This protein binds this small molecule.
Small molecule (SMILES): NS(=O)(=O)NCCSc1nonc1/C(=N/O)Nc1ccc(F)c(Br)c1

Binding-site contacts:
Ligand atom N01 contacts residue HEM1 of chain 1.H at 3.8 Å.
Ligand atom O04 contacts residue ALA266 of chain 1.B at 3.2 Å (h-bond).
Ligand atom C21 contacts residue VAL132 of chain 1.B at 3.6 Å (hydrophobic).
Ligand atom N03 contacts residue HEM1 of chain 1.H at 2.7 Å (h-bond).
Ligand atom C20 contacts residue SER169 of chain 1.B at 3.4 Å.
Ligand atom O16 contacts residue LEU376 of chain 1.B at 3.3 Å.
Ligand atom O04 contacts residue HEM1 of chain 1.H at 1.8 Å.
Ligand atom O15 contacts residue ILE356 of chain 1.B at 3.5 Å.
Ligand atom N01 contacts residue ALA266 of chain 1.B at 3.0 Å (h-bond).
Ligand atom S10 contacts residue HEM1 of chain 1.H at 3.4 Å.
Ligand atom C18 contacts residue PHE165 of chain 1.B at 3.6 Å (hydrophobic).
Ligand atom N03 contacts residue ALA266 of chain 1.B at 3.5 Å (h-bond).
Ligand atom C19 contacts residue PHE165 of chain 1.B at 3.2 Å (hydrophobic).
Ligand atom C02 contacts residue SER265 of chain 1.B at 3.7 Å.
Ligand atom C02 contacts residue ALA266 of chain 1.B at 3.4 Å (hydrophobic).
Ligand atom C21 contacts residue PHE165 of chain 1.B at 3.5 Å (hydrophobic).
Ligand atom F25 contacts residue VAL132 of chain 1.B at 2.9 Å.
Ligand atom O07 contacts residue PHE228 of chain 1.B at 3.7 Å.
Ligand atom F25 contacts residue PHE166 of chain 1.B at 3.2 Å.
Ligand atom C20 contacts residue VAL132 of chain 1.B at 3.9 Å (hydrophobic).
Ligand atom N08 contacts residue GLY264 of chain 1.B at 3.9 Å.
Ligand atom C19 contacts residue SER169 of chain 1.B at 3.6 Å.
Ligand atom C20 contacts residue PHE165 of chain 1.B at 3.2 Å (hydrophobic).
Ligand atom C18 contacts residue ALA266 of chain 1.B at 3.6 Å (hydrophobic).
Ligand atom F25 contacts residue CYS131 of chain 1.B at 3.5 Å.
Ligand atom C09 contacts residue GLY264 of chain 1.B at 3.8 Å.
Ligand atom BR contacts residue CYS131 of chain 1.B at 3.7 Å.
Ligand atom N13 contacts residue ARG233 of chain 1.B at 3.6 Å.
Ligand atom C02 contacts residue HEM1 of chain 1.H at 3.2 Å.
Ligand atom C23 contacts residue ALA266 of chain 1.B at 3.6 Å (hydrophobic).
Ligand atom O15 contacts residue LEU376 of chain 1.B at 3.2 Å.
Ligand atom N06 contacts residue PHE165 of chain 1.B at 3.3 Å.
Ligand atom O16 contacts residue ARG233 of chain 1.B at 3.4 Å (salt-bridge).
Ligand atom S10 contacts residue SER265 of chain 1.B at 3.5 Å.
Ligand atom N01 contacts residue SER265 of chain 1.B at 3.8 Å.
Ligand atom C11 contacts residue HEM1 of chain 1.H at 3.2 Å.
Ligand atom BR contacts residue GLY264 of chain 1.B at 3.7 Å.
Ligand atom O04 contacts residue HIS348 of chain 1.B at 3.8 Å.
Ligand atom O07 contacts residue LEU236 of chain 1.B at 3.8 Å.
Ligand atom C23 contacts residue SER265 of chain 1.B at 3.5 Å.

Sequence of chain 1.B:
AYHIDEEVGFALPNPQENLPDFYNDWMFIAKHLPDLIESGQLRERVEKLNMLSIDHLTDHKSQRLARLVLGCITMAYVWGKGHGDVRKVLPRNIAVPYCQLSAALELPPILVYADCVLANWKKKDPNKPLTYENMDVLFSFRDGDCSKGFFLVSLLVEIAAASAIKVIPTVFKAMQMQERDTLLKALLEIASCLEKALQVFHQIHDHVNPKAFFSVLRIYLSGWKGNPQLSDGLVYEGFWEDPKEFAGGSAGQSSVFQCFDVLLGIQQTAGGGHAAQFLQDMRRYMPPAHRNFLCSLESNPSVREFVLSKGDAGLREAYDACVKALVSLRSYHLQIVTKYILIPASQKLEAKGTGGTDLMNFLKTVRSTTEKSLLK